Binding-site contacts:
Ligand atom C5 contacts residue SER804 of chain 1.A at 4.3 Å.
Ligand atom C2 contacts residue SER804 of chain 1.A at 3.9 Å.
Ligand atom C1 contacts residue ASN802 of chain 1.A at 1.4 Å.
Ligand atom C8 contacts residue GLN805 of chain 1.A at 3.7 Å.
Ligand atom C3 contacts residue SER804 of chain 1.A at 3.8 Å.
Ligand atom O7 contacts residue ASN802 of chain 1.A at 3.3 Å (h-bond).
Ligand atom N2 contacts residue ASN802 of chain 1.A at 2.8 Å (h-bond).
Ligand atom C7 contacts residue TYR797 of chain 1.A at 4.3 Å (hydrophobic).
Ligand atom N2 contacts residue SER804 of chain 1.A at 3.7 Å.
Ligand atom O7 contacts residue GLN805 of chain 1.A at 4.3 Å.
Ligand atom O5 contacts residue ASN802 of chain 1.A at 2.4 Å (h-bond).
Ligand atom C8 contacts residue TYR797 of chain 1.A at 3.6 Å (hydrophobic).
Ligand atom C7 contacts residue GLN805 of chain 1.A at 4.4 Å.
Ligand atom C1 contacts residue SER804 of chain 1.A at 3.4 Å.
Ligand atom C3 contacts residue ASN802 of chain 1.A at 3.6 Å.
Ligand atom O5 contacts residue SER804 of chain 1.A at 4.4 Å.
Ligand atom C8 contacts residue ASN802 of chain 1.A at 3.7 Å.
Ligand atom C2 contacts residue ASN802 of chain 1.A at 2.4 Å.
Ligand atom C4 contacts residue ASN802 of chain 1.A at 4.2 Å.
Ligand atom C7 contacts residue ASN802 of chain 1.A at 3.2 Å.
Ligand atom O6 contacts residue SER933 of chain 1.A at 4.3 Å.
Ligand atom O7 contacts residue TYR797 of chain 1.A at 3.7 Å.
Ligand atom C8 contacts residue LYS796 of chain 1.A at 3.5 Å.
Ligand atom C5 contacts residue ASN802 of chain 1.A at 3.7 Å.

Sequence of chain 1.A:
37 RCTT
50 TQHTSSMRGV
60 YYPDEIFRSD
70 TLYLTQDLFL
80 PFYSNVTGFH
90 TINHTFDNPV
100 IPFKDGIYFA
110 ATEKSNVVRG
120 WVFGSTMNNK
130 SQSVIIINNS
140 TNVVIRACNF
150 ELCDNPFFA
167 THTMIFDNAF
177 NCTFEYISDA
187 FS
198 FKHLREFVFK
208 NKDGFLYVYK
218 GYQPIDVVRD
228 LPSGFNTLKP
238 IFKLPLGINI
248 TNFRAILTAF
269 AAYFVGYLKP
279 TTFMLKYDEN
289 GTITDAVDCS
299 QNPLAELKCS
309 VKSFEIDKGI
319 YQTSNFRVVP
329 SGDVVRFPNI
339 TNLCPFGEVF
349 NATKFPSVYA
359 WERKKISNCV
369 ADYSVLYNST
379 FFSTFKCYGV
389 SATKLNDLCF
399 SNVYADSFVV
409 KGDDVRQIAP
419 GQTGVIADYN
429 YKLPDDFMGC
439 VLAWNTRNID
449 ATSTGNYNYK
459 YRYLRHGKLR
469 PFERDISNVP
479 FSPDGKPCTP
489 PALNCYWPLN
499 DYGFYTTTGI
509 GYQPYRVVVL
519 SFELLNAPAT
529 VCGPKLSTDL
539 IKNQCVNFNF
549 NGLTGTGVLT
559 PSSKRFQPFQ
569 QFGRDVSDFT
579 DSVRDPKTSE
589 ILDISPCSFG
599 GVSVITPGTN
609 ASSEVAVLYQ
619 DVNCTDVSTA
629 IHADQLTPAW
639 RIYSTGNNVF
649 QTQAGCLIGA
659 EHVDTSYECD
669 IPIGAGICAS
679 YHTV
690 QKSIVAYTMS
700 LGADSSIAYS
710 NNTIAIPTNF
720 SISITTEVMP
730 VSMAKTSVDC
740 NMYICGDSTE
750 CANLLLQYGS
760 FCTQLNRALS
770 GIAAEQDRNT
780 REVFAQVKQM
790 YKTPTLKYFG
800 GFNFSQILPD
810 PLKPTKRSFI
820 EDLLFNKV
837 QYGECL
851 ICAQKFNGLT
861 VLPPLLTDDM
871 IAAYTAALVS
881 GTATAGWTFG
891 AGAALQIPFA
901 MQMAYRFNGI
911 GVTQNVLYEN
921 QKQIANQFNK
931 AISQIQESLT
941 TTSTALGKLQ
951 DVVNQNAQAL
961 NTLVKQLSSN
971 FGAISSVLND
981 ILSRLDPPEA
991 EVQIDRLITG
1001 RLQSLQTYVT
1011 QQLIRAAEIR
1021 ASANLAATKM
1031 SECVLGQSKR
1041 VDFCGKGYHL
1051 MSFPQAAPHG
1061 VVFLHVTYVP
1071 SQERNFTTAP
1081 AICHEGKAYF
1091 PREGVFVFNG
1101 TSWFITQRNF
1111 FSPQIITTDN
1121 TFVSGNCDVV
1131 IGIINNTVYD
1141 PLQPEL

A small-molecule ligand and the protein it binds are described below.
Small molecule (SMILES): CC(=O)N[C@H]1[C@H](O[C@H]2[C@H](O)[C@@H](NC(C)=O)CO[C@@H]2CO)O[C@H](CO)[C@@H](O[C@@H]2O[C@H](CO[C@H]3O[C@H](CO)[C@@H](O)[C@H](O)[C@@H]3O)[C@@H](O)[C@H](O[C@H]3O[C@H](CO)[C@@H](O)[C@H](O)[C@@H]3O)[C@@H]2O)[C@@H]1O